Sequence of chain 1.B:
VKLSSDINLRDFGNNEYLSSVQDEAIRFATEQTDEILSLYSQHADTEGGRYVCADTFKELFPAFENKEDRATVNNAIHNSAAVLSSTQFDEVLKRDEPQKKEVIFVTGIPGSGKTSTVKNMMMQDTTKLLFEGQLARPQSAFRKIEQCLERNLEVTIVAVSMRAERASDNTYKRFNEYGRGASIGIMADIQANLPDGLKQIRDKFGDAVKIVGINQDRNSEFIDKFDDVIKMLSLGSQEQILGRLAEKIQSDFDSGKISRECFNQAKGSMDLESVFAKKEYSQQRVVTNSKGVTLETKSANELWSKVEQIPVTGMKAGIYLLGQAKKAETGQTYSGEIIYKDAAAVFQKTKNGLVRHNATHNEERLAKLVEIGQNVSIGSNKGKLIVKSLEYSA

The protein below binds the small molecule below.
Small molecule (SMILES): CC(=O)N[C@H]1[C@@H](OP(=O)(O)OP(=O)(O)OC[C@H]2O[C@@H](n3ccc(=O)[nH]c3=O)[C@H](O)[C@@H]2O)O[C@H](CO)[C@@H](OP(=O)(O)O)[C@@H]1O[C@H](C)C(=O)O

Binding-site contacts:
Ligand atom O2B contacts residue GLN135 of chain 1.B at 3.2 Å (h-bond).
Ligand atom N3U contacts residue VAL84 of chain 1.B at 3.3 Å.
Ligand atom O4U contacts residue ASN9 of chain 1.B at 3.0 Å (h-bond).
Ligand atom O2E contacts residue ARG181 of chain 1.B at 3.6 Å (salt-bridge).
Ligand atom O2E contacts residue ASN75 of chain 1.B at 2.7 Å (h-bond).
Ligand atom C7 contacts residue ILE187 of chain 1.B at 3.4 Å (hydrophobic).
Ligand atom O4U contacts residue ASN80 of chain 1.B at 3.4 Å.
Ligand atom O2U contacts residue SER6 of chain 1.B at 3.1 Å (h-bond).
Ligand atom O3D contacts residue ALA83 of chain 1.B at 3.4 Å (h-bond).
Ligand atom O5 contacts residue GLN135 of chain 1.B at 3.2 Å (h-bond).
Ligand atom O4D contacts residue SER141 of chain 1.B at 3.0 Å (h-bond).
Ligand atom O1P contacts residue LYS115 of chain 1.B at 3.0 Å (salt-bridge).
Ligand atom C3D contacts residue ALA83 of chain 1.B at 3.6 Å (hydrophobic).
Ligand atom C4U contacts residue VAL84 of chain 1.B at 3.5 Å (hydrophobic).
Ligand atom O2D contacts residue SER141 of chain 1.B at 2.9 Å (h-bond).
Ligand atom O1A contacts residue HIS79 of chain 1.B at 3.1 Å (h-bond).
Ligand atom O6 contacts residue LYS115 of chain 1.B at 3.3 Å.
Ligand atom O2B contacts residue GLY134 of chain 1.B at 3.5 Å.
Ligand atom O2A contacts residue GLN135 of chain 1.B at 3.2 Å (h-bond).
Ligand atom C4D contacts residue SER141 of chain 1.B at 3.2 Å.
Ligand atom O1E contacts residue HIS79 of chain 1.B at 3.4 Å (h-bond).
Ligand atom O2E contacts residue LYS59 of chain 1.B at 3.4 Å (salt-bridge).
Ligand atom C1D contacts residue SER141 of chain 1.B at 3.1 Å.
Ligand atom O3P contacts residue ARG181 of chain 1.B at 3.2 Å (salt-bridge).
Ligand atom N2 contacts residue ILE187 of chain 1.B at 3.6 Å.
Ligand atom O2P contacts residue ASP56 of chain 1.B at 3.0 Å (salt-bridge).
Ligand atom C7 contacts residue HIS79 of chain 1.B at 3.6 Å.
Ligand atom O7 contacts residue HIS79 of chain 1.B at 3.1 Å (h-bond).
Ligand atom O3P contacts residue ARG175 of chain 1.B at 3.2 Å (salt-bridge).
Ligand atom O3A contacts residue HIS79 of chain 1.B at 3.3 Å (h-bond).
Ligand atom O1B contacts residue ALA55 of chain 1.B at 3.3 Å.
Ligand atom O1P contacts residue PRO111 of chain 1.B at 3.5 Å.
Ligand atom C2D contacts residue SER141 of chain 1.B at 3.5 Å.
Ligand atom N2 contacts residue HIS79 of chain 1.B at 3.4 Å.
Ligand atom C8 contacts residue ILE187 of chain 1.B at 3.6 Å (hydrophobic).
Ligand atom O2D contacts residue SER87 of chain 1.B at 3.0 Å (h-bond).
Ligand atom O4 contacts residue ASP56 of chain 1.B at 3.2 Å (salt-bridge).
Ligand atom O1 contacts residue HIS79 of chain 1.B at 3.5 Å.
Ligand atom O3D contacts residue LYS145 of chain 1.B at 2.9 Å (salt-bridge).
Ligand atom O2D contacts residue LYS145 of chain 1.B at 3.0 Å (salt-bridge).